Binding-site contacts:
Ligand atom C7 contacts residue ASN237 of chain 1.A at 3.3 Å.
Ligand atom C5 contacts residue GLY240 of chain 1.A at 3.6 Å.
Ligand atom C4 contacts residue ASN237 of chain 1.A at 4.2 Å.
Ligand atom C3 contacts residue GLY240 of chain 1.A at 4.4 Å.
Ligand atom C8 contacts residue CYS233 of chain 1.A at 3.9 Å (hydrophobic).
Ligand atom N2 contacts residue ASN237 of chain 1.A at 2.9 Å (h-bond).
Ligand atom O5 contacts residue ASN237 of chain 1.A at 2.4 Å (h-bond).
Ligand atom C3 contacts residue ASN237 of chain 1.A at 3.8 Å.
Ligand atom C7 contacts residue CYS233 of chain 1.A at 4.5 Å (hydrophobic).
Ligand atom C2 contacts residue ASN237 of chain 1.A at 2.5 Å.
Ligand atom C8 contacts residue LEU231 of chain 1.A at 3.9 Å (hydrophobic).
Ligand atom C8 contacts residue CYS230 of chain 1.A at 4.0 Å (hydrophobic).
Ligand atom C8 contacts residue CYS242 of chain 1.A at 4.5 Å (hydrophobic).
Ligand atom C1 contacts residue ASN237 of chain 1.A at 1.4 Å.
Ligand atom O7 contacts residue ASN237 of chain 1.A at 3.3 Å (h-bond).
Ligand atom C5 contacts residue ASN237 of chain 1.A at 3.6 Å.
Ligand atom C8 contacts residue ASN237 of chain 1.A at 4.5 Å.
Ligand atom O5 contacts residue GLY240 of chain 1.A at 3.7 Å.
Ligand atom C5 contacts residue SER239 of chain 1.A at 4.3 Å.
Ligand atom C8 contacts residue ALA232 of chain 1.A at 3.7 Å (hydrophobic).
Ligand atom C6 contacts residue GLY240 of chain 1.A at 4.4 Å.
Ligand atom C1 contacts residue GLY240 of chain 1.A at 3.6 Å.

This small molecule binds to this protein.
Small molecule (SMILES): CC(=O)N[C@H]1[C@H](O[C@H]2[C@H](O)[C@@H](NC(C)=O)CO[C@@H]2CO)O[C@H](CO)[C@@H](O)[C@@H]1O

Sequence of chain 1.A:
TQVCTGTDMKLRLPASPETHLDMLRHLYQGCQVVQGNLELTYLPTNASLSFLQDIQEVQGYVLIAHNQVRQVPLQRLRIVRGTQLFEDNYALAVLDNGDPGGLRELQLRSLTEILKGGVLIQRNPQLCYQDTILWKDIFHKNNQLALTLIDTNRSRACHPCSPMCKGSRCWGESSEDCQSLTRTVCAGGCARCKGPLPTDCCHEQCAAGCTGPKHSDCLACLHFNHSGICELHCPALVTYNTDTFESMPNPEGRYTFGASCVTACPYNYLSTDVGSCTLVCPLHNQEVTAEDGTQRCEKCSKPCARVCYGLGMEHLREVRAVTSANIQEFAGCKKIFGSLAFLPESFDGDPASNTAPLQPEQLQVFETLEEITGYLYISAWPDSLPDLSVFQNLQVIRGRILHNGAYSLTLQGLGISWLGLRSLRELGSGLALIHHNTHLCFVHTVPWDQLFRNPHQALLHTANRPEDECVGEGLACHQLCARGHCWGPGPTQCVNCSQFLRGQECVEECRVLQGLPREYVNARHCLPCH